Binding-site contacts:
Ligand atom C2' contacts residue GLY274 of chain 1.D at 3.5 Å.
Ligand atom C5' contacts residue ASP192 of chain 1.D at 3.5 Å.
Ligand atom O3' contacts residue GLY274 of chain 1.D at 3.3 Å.
Ligand atom PA contacts residue MG1 of chain 1.H at 3.4 Å.
Ligand atom N3 contacts residue ASN279 of chain 1.D at 3.1 Å (h-bond).
Ligand atom C2' contacts residue ASN279 of chain 1.D at 3.5 Å.
Ligand atom O1G contacts residue ASP190 of chain 1.D at 3.0 Å (salt-bridge).
Ligand atom O3G contacts residue SER188 of chain 1.D at 3.6 Å.
Ligand atom N2 contacts residue ASN279 of chain 1.D at 3.6 Å.
Ligand atom PA contacts residue NA1 of chain 1.I at 3.5 Å.
Ligand atom O1G contacts residue MG1 of chain 1.H at 2.0 Å.
Ligand atom O2B contacts residue SER180 of chain 1.D at 3.6 Å (h-bond).
Ligand atom C1' contacts residue TYR271 of chain 1.D at 3.4 Å (hydrophobic).
Ligand atom O1A contacts residue MG1 of chain 1.H at 2.2 Å.
Ligand atom N3 contacts residue TYR271 of chain 1.D at 3.4 Å.
Ligand atom PB contacts residue SER180 of chain 1.D at 3.7 Å.
Ligand atom O2B contacts residue ARG183 of chain 1.D at 2.8 Å (salt-bridge).
Ligand atom PG contacts residue GLY189 of chain 1.D at 3.6 Å.
Ligand atom O3A contacts residue MG1 of chain 1.H at 3.6 Å.
Ligand atom O3G contacts residue GLY189 of chain 1.D at 2.8 Å (h-bond).
Ligand atom C4' contacts residue PHE272 of chain 1.D at 3.4 Å (hydrophobic).
Ligand atom PG contacts residue SER180 of chain 1.D at 3.7 Å.
Ligand atom O3B contacts residue SER180 of chain 1.D at 3.7 Å.
Ligand atom O3B contacts residue MG1 of chain 1.H at 3.7 Å.
Ligand atom O1A contacts residue NA1 of chain 1.I at 2.5 Å (h-bond).
Ligand atom C2' contacts residue TYR271 of chain 1.D at 3.3 Å (hydrophobic).
Ligand atom O3G contacts residue SER180 of chain 1.D at 2.7 Å (h-bond).
Ligand atom O1B contacts residue GLY179 of chain 1.D at 3.3 Å.
Ligand atom O1B contacts residue SER180 of chain 1.D at 3.0 Å (h-bond).
Ligand atom PG contacts residue MG1 of chain 1.H at 3.4 Å.
Ligand atom O3' contacts residue THR273 of chain 1.D at 3.3 Å (h-bond).
Ligand atom O3' contacts residue ARG183 of chain 1.D at 3.4 Å (salt-bridge).
Ligand atom N2 contacts residue ARG283 of chain 1.D at 3.2 Å.
Ligand atom C5 contacts residue ASP276 of chain 1.D at 3.6 Å.
Ligand atom O1B contacts residue MG1 of chain 1.H at 2.1 Å.
Ligand atom O1B contacts residue ASP192 of chain 1.D at 2.9 Å (salt-bridge).
Ligand atom O1A contacts residue ASP192 of chain 1.D at 3.1 Å (salt-bridge).
Ligand atom N7 contacts residue ASP276 of chain 1.D at 3.4 Å.
Ligand atom O1A contacts residue ASP190 of chain 1.D at 3.1 Å (salt-bridge).
Ligand atom PB contacts residue MG1 of chain 1.H at 3.2 Å.

Sequence of chain 1.D:
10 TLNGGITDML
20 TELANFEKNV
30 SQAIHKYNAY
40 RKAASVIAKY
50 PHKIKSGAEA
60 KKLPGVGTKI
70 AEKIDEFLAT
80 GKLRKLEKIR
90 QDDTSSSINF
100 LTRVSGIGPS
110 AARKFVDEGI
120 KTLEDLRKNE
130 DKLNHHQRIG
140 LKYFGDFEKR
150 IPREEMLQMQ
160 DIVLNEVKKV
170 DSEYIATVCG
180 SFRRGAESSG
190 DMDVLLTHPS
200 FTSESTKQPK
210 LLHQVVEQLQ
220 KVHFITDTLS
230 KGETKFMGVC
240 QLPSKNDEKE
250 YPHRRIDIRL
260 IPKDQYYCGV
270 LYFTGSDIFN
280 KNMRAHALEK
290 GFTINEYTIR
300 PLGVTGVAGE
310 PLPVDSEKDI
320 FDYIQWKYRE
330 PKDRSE

A small-molecule ligand and the protein it binds are described below.
Small molecule (SMILES): Nc1nc2c(ncn2[C@H]2C[C@H](O)[C@@H](CO[P](=O)(O)O[P](=O)(O)OP(=O)(O)O)O2)c(=O)[nH]1